This protein binds this small molecule.
Small molecule (SMILES): CC(C)(C)c1ccc(N(C(=O)c2c[nH]cn2)[C@H](C(=O)NC2CCCCC2)c2cccnc2)cc1

Binding-site contacts:
Ligand atom N06 contacts residue MET165 of chain 1.B at 4.0 Å.
Ligand atom O01 contacts residue GLY143 of chain 1.B at 3.1 Å (h-bond).
Ligand atom C17 contacts residue SER144 of chain 1.B at 3.9 Å.
Ligand atom C07 contacts residue HIS164 of chain 1.B at 4.0 Å.
Ligand atom C16 contacts residue PHE140 of chain 1.B at 4.0 Å (hydrophobic).
Ligand atom C08 contacts residue HIS164 of chain 1.B at 3.5 Å.
Ligand atom C17 contacts residue PHE140 of chain 1.B at 3.5 Å (hydrophobic).
Ligand atom C26 contacts residue GLN189 of chain 1.B at 3.6 Å.
Ligand atom C02 contacts residue GLY143 of chain 1.B at 4.0 Å.
Ligand atom C10 contacts residue MET49 of chain 1.B at 3.5 Å (hydrophobic).
Ligand atom C17 contacts residue LEU141 of chain 1.B at 3.7 Å (hydrophobic).
Ligand atom C02 contacts residue ASN142 of chain 1.B at 3.8 Å.
Ligand atom N18 contacts residue PHE140 of chain 1.B at 4.0 Å.
Ligand atom N06 contacts residue CYS145 of chain 1.B at 3.9 Å.
Ligand atom C08 contacts residue HIS41 of chain 1.B at 3.4 Å.
Ligand atom C04 contacts residue CYS145 of chain 1.B at 3.8 Å (hydrophobic).
Ligand atom C12 contacts residue MET165 of chain 1.B at 3.9 Å (hydrophobic).
Ligand atom C09 contacts residue MET49 of chain 1.B at 3.9 Å (hydrophobic).
Ligand atom C15 contacts residue ASN142 of chain 1.B at 3.1 Å.
Ligand atom N34 contacts residue ASN142 of chain 1.B at 3.4 Å.
Ligand atom C05 contacts residue HIS164 of chain 1.B at 4.0 Å.
Ligand atom O13 contacts residue GLU166 of chain 1.B at 3.2 Å (salt-bridge).
Ligand atom C19 contacts residue GLU166 of chain 1.B at 3.9 Å.
Ligand atom C16 contacts residue ASN142 of chain 1.B at 3.5 Å.
Ligand atom C31 contacts residue ASN142 of chain 1.B at 3.5 Å.
Ligand atom C30 contacts residue ASN142 of chain 1.B at 3.5 Å.
Ligand atom C09 contacts residue HIS41 of chain 1.B at 3.9 Å.
Ligand atom O13 contacts residue MET165 of chain 1.B at 3.5 Å.
Ligand atom N06 contacts residue HIS164 of chain 1.B at 3.3 Å (h-bond).
Ligand atom N18 contacts residue SER144 of chain 1.B at 3.5 Å (h-bond).
Ligand atom C31 contacts residue GLY143 of chain 1.B at 3.8 Å.
Ligand atom N32 contacts residue ASN142 of chain 1.B at 3.8 Å.
Ligand atom C16 contacts residue LEU141 of chain 1.B at 3.6 Å (hydrophobic).
Ligand atom C19 contacts residue HIS163 of chain 1.B at 3.6 Å.
Ligand atom O01 contacts residue ASN142 of chain 1.B at 3.5 Å.
Ligand atom C17 contacts residue GLU166 of chain 1.B at 3.7 Å.
Ligand atom N18 contacts residue GLU166 of chain 1.B at 3.9 Å.
Ligand atom N18 contacts residue HIS163 of chain 1.B at 3.1 Å (h-bond).
Ligand atom C05 contacts residue MET165 of chain 1.B at 3.9 Å (hydrophobic).
Ligand atom C33 contacts residue ASN142 of chain 1.B at 3.4 Å.

Sequence of chain 1.B:
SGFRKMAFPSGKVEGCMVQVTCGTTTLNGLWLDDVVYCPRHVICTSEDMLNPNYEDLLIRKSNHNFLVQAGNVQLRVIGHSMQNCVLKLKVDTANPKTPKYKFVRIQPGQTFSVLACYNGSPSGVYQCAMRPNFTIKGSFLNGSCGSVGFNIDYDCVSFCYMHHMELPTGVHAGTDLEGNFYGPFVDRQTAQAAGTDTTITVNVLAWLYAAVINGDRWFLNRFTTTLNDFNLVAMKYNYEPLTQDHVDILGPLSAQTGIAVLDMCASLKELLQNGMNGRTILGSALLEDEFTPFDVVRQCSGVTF